Binding-site contacts:
Ligand atom C2 contacts residue LYS310 of chain 1.A at 4.1 Å.
Ligand atom O7 contacts residue ASN306 of chain 1.A at 4.0 Å.
Ligand atom C7 contacts residue LYS310 of chain 1.A at 3.7 Å.
Ligand atom O5 contacts residue ARG302 of chain 1.A at 4.4 Å.
Ligand atom C3 contacts residue ASN306 of chain 1.A at 3.9 Å.
Ligand atom C1 contacts residue LYS310 of chain 1.A at 4.3 Å.
Ligand atom C7 contacts residue TRP361 of chain 1.A at 3.4 Å (hydrophobic).
Ligand atom C8 contacts residue TRP361 of chain 1.A at 2.1 Å (hydrophobic).
Ligand atom C8 contacts residue LYS310 of chain 1.A at 3.0 Å.
Ligand atom O7 contacts residue TRP361 of chain 1.A at 3.9 Å.
Ligand atom C1 contacts residue ALA303 of chain 1.A at 4.0 Å (hydrophobic).
Ligand atom C5 contacts residue ASN306 of chain 1.A at 3.4 Å.
Ligand atom N2 contacts residue TRP361 of chain 1.A at 4.5 Å.
Ligand atom N2 contacts residue ASN306 of chain 1.A at 3.0 Å (h-bond).
Ligand atom C4 contacts residue ASN306 of chain 1.A at 4.1 Å.
Ligand atom C2 contacts residue ASN306 of chain 1.A at 2.6 Å.
Ligand atom O5 contacts residue ALA303 of chain 1.A at 3.5 Å.
Ligand atom C6 contacts residue ALA303 of chain 1.A at 3.6 Å (hydrophobic).
Ligand atom C8 contacts residue ASN306 of chain 1.A at 4.5 Å.
Ligand atom C7 contacts residue ASN306 of chain 1.A at 3.5 Å.
Ligand atom O6 contacts residue ASN306 of chain 1.A at 4.3 Å.
Ligand atom N2 contacts residue ASP307 of chain 1.A at 4.4 Å.
Ligand atom O6 contacts residue ALA303 of chain 1.A at 2.4 Å.
Ligand atom C1 contacts residue ASP307 of chain 1.A at 3.9 Å.
Ligand atom C6 contacts residue ASN306 of chain 1.A at 4.3 Å.
Ligand atom C5 contacts residue ALA303 of chain 1.A at 3.9 Å (hydrophobic).
Ligand atom N2 contacts residue LYS310 of chain 1.A at 3.2 Å (salt-bridge).
Ligand atom C1 contacts residue ASN306 of chain 1.A at 1.4 Å.
Ligand atom O5 contacts residue ASN306 of chain 1.A at 2.1 Å (h-bond).

Sequence of chain 1.A:
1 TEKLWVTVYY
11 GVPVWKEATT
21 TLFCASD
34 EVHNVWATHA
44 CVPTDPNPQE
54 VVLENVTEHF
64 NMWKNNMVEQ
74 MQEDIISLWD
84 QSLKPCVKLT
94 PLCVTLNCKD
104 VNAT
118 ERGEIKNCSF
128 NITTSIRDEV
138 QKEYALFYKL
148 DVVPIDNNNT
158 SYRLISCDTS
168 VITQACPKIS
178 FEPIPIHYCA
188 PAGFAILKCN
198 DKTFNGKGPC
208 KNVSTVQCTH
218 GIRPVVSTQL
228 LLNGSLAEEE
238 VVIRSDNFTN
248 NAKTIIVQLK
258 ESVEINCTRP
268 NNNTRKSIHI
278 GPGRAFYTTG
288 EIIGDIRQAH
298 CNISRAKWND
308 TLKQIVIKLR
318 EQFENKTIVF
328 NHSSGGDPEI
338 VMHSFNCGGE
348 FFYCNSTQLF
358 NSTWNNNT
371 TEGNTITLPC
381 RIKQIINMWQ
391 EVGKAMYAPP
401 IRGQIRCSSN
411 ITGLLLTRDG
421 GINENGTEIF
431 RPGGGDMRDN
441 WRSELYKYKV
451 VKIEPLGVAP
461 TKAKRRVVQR

The small molecule below binds the protein below.
Small molecule (SMILES): CC(=O)N[C@H]1[C@H](O[C@H]2[C@H](O)[C@@H](NC(C)=O)CO[C@@H]2CO)O[C@H](CO)[C@@H](O)[C@@H]1O